Binding-site contacts:
Ligand atom C19 contacts residue GLY47 of chain 2.L at 3.8 Å.
Ligand atom N16 contacts residue GLY47 of chain 2.L at 2.7 Å (h-bond).
Ligand atom C17 contacts residue GLY47 of chain 2.L at 3.6 Å.
Ligand atom C20 contacts residue ALA20 of chain 2.L at 4.0 Å (hydrophobic).
Ligand atom C14 contacts residue THR21 of chain 2.L at 3.5 Å.
Ligand atom O32 contacts residue ALA49 of chain 2.L at 3.0 Å (h-bond).
Ligand atom C19 contacts residue ALA49 of chain 2.L at 3.8 Å (hydrophobic).
Ligand atom C30 contacts residue ASP126 of chain 2.M at 3.0 Å.
Ligand atom C32 contacts residue ALA27 of chain 2.L at 3.6 Å (hydrophobic).
Ligand atom C18 contacts residue GLY47 of chain 2.L at 3.6 Å.
Ligand atom C21 contacts residue MET45 of chain 2.L at 3.6 Å (hydrophobic).
Ligand atom C5 contacts residue PRO127 of chain 2.M at 3.8 Å (hydrophobic).
Ligand atom C9 contacts residue ASP126 of chain 2.M at 3.9 Å.
Ligand atom C33 contacts residue ASP126 of chain 2.M at 3.9 Å.
Ligand atom C27 contacts residue GLY47 of chain 2.L at 3.3 Å.
Ligand atom C12 contacts residue ALA49 of chain 2.L at 4.0 Å (hydrophobic).
Ligand atom C17 contacts residue ARG19 of chain 2.L at 4.0 Å.
Ligand atom C25 contacts residue GLY47 of chain 2.L at 3.9 Å.
Ligand atom C17 contacts residue THR1 of chain 2.L at 3.0 Å.
Ligand atom C20 contacts residue ALA49 of chain 2.L at 3.6 Å (hydrophobic).
Ligand atom N10 contacts residue ASP126 of chain 2.M at 2.8 Å (salt-bridge).
Ligand atom O32 contacts residue GLY48 of chain 2.L at 3.8 Å.
Ligand atom N13 contacts residue THR21 of chain 2.L at 2.9 Å (h-bond).
Ligand atom C4 contacts residue PRO127 of chain 2.M at 3.5 Å (hydrophobic).
Ligand atom O33 contacts residue GLY47 of chain 2.L at 3.1 Å (h-bond).
Ligand atom O34 contacts residue ALA20 of chain 2.L at 3.3 Å.
Ligand atom C18 contacts residue THR1 of chain 2.L at 3.0 Å.
Ligand atom O34 contacts residue THR21 of chain 2.L at 2.9 Å (h-bond).
Ligand atom C22 contacts residue GLY47 of chain 2.L at 3.8 Å.
Ligand atom O33 contacts residue THR1 of chain 2.L at 2.9 Å.
Ligand atom C1 contacts residue PRO104 of chain 2.M at 3.5 Å (hydrophobic).
Ligand atom C15 contacts residue GLY47 of chain 2.L at 3.6 Å.
Ligand atom C12 contacts residue THR21 of chain 2.L at 3.9 Å.
Ligand atom C6 contacts residue PRO104 of chain 2.M at 3.9 Å (hydrophobic).
Ligand atom C24 contacts residue THR21 of chain 2.L at 3.3 Å.
Ligand atom C30 contacts residue ALA49 of chain 2.L at 3.7 Å (hydrophobic).
Ligand atom C11 contacts residue ASP126 of chain 2.M at 3.4 Å.
Ligand atom C22 contacts residue THR1 of chain 2.L at 2.8 Å.
Ligand atom C18 contacts residue LYS33 of chain 2.L at 3.9 Å.
Ligand atom C14 contacts residue GLY47 of chain 2.L at 3.6 Å.

Sequence of chain 2.L:
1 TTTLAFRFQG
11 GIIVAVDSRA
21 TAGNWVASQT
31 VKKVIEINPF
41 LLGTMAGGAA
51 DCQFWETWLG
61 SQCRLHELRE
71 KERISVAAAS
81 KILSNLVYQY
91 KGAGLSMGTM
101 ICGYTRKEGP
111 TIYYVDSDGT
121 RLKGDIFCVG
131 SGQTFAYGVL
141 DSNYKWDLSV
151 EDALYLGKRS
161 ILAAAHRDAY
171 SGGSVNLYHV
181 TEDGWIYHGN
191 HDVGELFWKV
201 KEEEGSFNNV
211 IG

Sequence of chain 2.M:
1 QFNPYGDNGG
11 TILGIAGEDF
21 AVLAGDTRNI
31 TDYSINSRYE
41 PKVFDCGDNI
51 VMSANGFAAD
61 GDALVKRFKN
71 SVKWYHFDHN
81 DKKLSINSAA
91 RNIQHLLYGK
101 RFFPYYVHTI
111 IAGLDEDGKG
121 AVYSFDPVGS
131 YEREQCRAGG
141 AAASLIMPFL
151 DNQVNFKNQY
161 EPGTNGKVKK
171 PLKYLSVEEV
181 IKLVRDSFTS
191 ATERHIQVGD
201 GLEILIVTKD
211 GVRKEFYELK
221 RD

The small molecule below binds the protein below.
Small molecule (SMILES): CC(C)C[C@@H](C=O)NC(=O)[C@H](CC(C)C)NC(=O)[C@H](CC(C)C)NC(=O)OCc1ccccc1